Sequence of chain 1.D:
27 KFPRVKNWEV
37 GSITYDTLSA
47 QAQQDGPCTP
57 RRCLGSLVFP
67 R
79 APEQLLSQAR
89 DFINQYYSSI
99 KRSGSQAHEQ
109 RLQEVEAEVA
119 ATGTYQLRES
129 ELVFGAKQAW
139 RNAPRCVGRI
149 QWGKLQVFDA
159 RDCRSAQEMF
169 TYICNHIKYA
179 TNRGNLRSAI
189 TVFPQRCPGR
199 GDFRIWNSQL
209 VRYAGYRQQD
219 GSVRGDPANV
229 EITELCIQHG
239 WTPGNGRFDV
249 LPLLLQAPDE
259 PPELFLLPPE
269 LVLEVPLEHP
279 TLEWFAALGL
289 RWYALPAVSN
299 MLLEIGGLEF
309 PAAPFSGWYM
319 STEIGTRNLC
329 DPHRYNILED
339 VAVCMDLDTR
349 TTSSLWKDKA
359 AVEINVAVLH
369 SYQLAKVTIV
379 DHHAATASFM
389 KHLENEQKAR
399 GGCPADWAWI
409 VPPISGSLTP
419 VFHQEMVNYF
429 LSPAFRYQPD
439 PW

The small molecule below binds the protein below.
Small molecule (SMILES): Cc1cc(N)nc2cc(-c3ccc(OCc4cccnc4)c(CN)c3)ccc12

Sequence of chain 1.C:
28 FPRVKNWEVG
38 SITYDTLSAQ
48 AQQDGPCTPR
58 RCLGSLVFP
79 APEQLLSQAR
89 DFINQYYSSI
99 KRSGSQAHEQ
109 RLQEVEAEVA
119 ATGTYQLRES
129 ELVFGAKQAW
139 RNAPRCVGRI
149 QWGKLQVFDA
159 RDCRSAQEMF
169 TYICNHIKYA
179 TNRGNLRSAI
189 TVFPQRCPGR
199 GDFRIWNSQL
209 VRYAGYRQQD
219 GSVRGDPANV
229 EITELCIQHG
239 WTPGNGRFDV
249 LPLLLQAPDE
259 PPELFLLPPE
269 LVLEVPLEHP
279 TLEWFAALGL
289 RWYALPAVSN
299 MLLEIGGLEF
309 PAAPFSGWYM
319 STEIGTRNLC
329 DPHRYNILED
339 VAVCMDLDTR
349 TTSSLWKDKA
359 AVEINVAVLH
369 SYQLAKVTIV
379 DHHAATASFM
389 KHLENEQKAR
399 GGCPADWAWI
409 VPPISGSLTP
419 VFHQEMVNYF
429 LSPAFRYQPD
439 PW

Binding-site contacts:
Ligand atom C21 contacts residue HEM1 of chain 1.V at 3.6 Å.
Ligand atom N28 contacts residue HEM1 of chain 1.V at 2.5 Å (h-bond).
Ligand atom C22 contacts residue HEM1 of chain 1.V at 3.8 Å.
Ligand atom C02 contacts residue TRP316 of chain 1.C at 3.8 Å (hydrophobic).
Ligand atom C07 contacts residue VAL296 of chain 1.C at 3.2 Å (hydrophobic).
Ligand atom C04 contacts residue HEM1 of chain 1.V at 3.5 Å.
Ligand atom N02 contacts residue TRP316 of chain 1.C at 2.8 Å (h-bond).
Ligand atom O29 contacts residue TRP407 of chain 1.C at 3.8 Å.
Ligand atom C08 contacts residue VAL296 of chain 1.C at 4.0 Å (hydrophobic).
Ligand atom C06 contacts residue HEM1 of chain 1.V at 3.6 Å.
Ligand atom C11 contacts residue GLY315 of chain 1.C at 3.8 Å.
Ligand atom N02 contacts residue HEM1 of chain 1.V at 3.5 Å.
Ligand atom C05 contacts residue HEM1 of chain 1.V at 3.9 Å.
Ligand atom C24 contacts residue HEM1 of chain 1.V at 3.5 Å.
Ligand atom C02 contacts residue HEM1 of chain 1.V at 3.5 Å.
Ligand atom C36 contacts residue TRP34 of chain 1.D at 3.5 Å (hydrophobic).
Ligand atom C23 contacts residue TYR435 of chain 1.C at 3.5 Å (hydrophobic).
Ligand atom N02 contacts residue TYR317 of chain 1.C at 3.6 Å.
Ligand atom C25 contacts residue HEM1 of chain 1.V at 3.0 Å.
Ligand atom C26 contacts residue HEM1 of chain 1.V at 3.4 Å.
Ligand atom C03 contacts residue PRO294 of chain 1.C at 3.9 Å (hydrophobic).
Ligand atom C03 contacts residue TRP316 of chain 1.C at 3.9 Å (hydrophobic).
Ligand atom N28 contacts residue H4B1 of chain 1.W at 3.2 Å (h-bond).
Ligand atom C27 contacts residue HEM1 of chain 1.V at 3.1 Å.
Ligand atom C02 contacts residue GLU321 of chain 1.C at 3.4 Å.
Ligand atom C09 contacts residue HEM1 of chain 1.V at 3.7 Å.
Ligand atom N01 contacts residue GLU321 of chain 1.C at 2.8 Å (salt-bridge).
Ligand atom C11 contacts residue PHE313 of chain 1.C at 3.9 Å (hydrophobic).
Ligand atom C06 contacts residue VAL296 of chain 1.C at 3.4 Å (hydrophobic).
Ligand atom C10 contacts residue HEM1 of chain 1.V at 3.6 Å.
Ligand atom C10 contacts residue GLU321 of chain 1.C at 3.6 Å.
Ligand atom C07 contacts residue HEM1 of chain 1.V at 3.7 Å.
Ligand atom C03 contacts residue HEM1 of chain 1.V at 3.1 Å.
Ligand atom C11 contacts residue HEM1 of chain 1.V at 3.2 Å.
Ligand atom N01 contacts residue HEM1 of chain 1.V at 3.5 Å.
Ligand atom C09 contacts residue GLU321 of chain 1.C at 3.6 Å.
Ligand atom N02 contacts residue GLU321 of chain 1.C at 2.5 Å (salt-bridge).
Ligand atom C08 contacts residue HEM1 of chain 1.V at 3.8 Å.
Ligand atom N02 contacts residue MET318 of chain 1.C at 3.9 Å.
Ligand atom C06 contacts residue PHE313 of chain 1.C at 3.8 Å (hydrophobic).